Sequence of chain 3.A:
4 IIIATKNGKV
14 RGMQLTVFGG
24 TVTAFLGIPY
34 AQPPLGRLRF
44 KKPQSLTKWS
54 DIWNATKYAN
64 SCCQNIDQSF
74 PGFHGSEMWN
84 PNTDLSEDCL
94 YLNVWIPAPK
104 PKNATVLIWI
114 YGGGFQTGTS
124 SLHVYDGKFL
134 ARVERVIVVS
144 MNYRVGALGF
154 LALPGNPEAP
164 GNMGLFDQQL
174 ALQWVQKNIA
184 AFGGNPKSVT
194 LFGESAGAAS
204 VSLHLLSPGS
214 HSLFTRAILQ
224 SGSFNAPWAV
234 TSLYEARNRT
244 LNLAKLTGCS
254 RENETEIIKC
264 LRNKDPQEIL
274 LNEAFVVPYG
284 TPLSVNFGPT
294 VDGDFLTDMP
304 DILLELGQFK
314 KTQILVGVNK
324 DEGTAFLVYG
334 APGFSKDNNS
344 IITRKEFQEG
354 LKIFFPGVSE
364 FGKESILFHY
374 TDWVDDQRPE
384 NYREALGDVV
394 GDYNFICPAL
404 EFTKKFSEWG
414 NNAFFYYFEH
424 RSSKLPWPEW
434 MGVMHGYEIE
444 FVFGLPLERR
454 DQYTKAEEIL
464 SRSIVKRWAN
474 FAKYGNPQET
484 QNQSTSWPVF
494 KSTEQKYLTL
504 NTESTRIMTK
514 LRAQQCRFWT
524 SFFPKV

This small molecule binds to this protein.
Small molecule (SMILES): CC(=O)N[C@@H]1[C@@H](O)[C@H](O)[C@@H](CO)O[C@H]1O

Binding-site contacts:
Ligand atom C8 contacts residue ASN256 of chain 3.A at 4.4 Å.
Ligand atom C6 contacts residue THR258 of chain 3.A at 4.4 Å.
Ligand atom C2 contacts residue THR258 of chain 3.A at 4.4 Å.
Ligand atom C1 contacts residue ASN256 of chain 3.A at 1.4 Å.
Ligand atom C5 contacts residue GLU259 of chain 3.A at 4.3 Å.
Ligand atom C7 contacts residue ASN256 of chain 3.A at 3.3 Å.
Ligand atom O6 contacts residue GLU259 of chain 3.A at 3.3 Å (salt-bridge).
Ligand atom C1 contacts residue THR258 of chain 3.A at 3.2 Å.
Ligand atom O7 contacts residue ASN256 of chain 3.A at 3.3 Å (h-bond).
Ligand atom C5 contacts residue THR258 of chain 3.A at 3.5 Å.
Ligand atom O5 contacts residue GLU259 of chain 3.A at 3.3 Å (salt-bridge).
Ligand atom C2 contacts residue ASN256 of chain 3.A at 2.5 Å.
Ligand atom O5 contacts residue THR258 of chain 3.A at 3.3 Å (h-bond).
Ligand atom C6 contacts residue GLU259 of chain 3.A at 4.0 Å.
Ligand atom N2 contacts residue ASN256 of chain 3.A at 2.9 Å (h-bond).
Ligand atom C3 contacts residue ASN256 of chain 3.A at 3.8 Å.
Ligand atom O5 contacts residue ASN256 of chain 3.A at 2.4 Å (h-bond).
Ligand atom C5 contacts residue ASN256 of chain 3.A at 3.7 Å.
Ligand atom C1 contacts residue GLU259 of chain 3.A at 4.2 Å.
Ligand atom C4 contacts residue ASN256 of chain 3.A at 4.2 Å.